A small-molecule ligand and the protein it binds are described below.
Small molecule (SMILES): C[C@@H]1OC[C@@H](O)[C@H](O[C@@H]2O[C@H](CO)[C@@H](O)[C@H](O)[C@H]2O)[C@@H]1O

Binding-site contacts:
Ligand atom C4 contacts residue CYS66 of chain 1.A at 4.2 Å (hydrophobic).
Ligand atom O3 contacts residue CYS66 of chain 1.A at 3.4 Å.
Ligand atom O3 contacts residue THR65 of chain 1.A at 4.1 Å.
Ligand atom O2 contacts residue THR65 of chain 1.A at 4.3 Å.
Ligand atom C6 contacts residue THR65 of chain 1.A at 4.2 Å.
Ligand atom O3 contacts residue CYS106 of chain 1.A at 4.1 Å.
Ligand atom C2 contacts residue CYS66 of chain 1.A at 4.1 Å (hydrophobic).
Ligand atom O4 contacts residue THR65 of chain 1.A at 4.4 Å.
Ligand atom C6 contacts residue CYS66 of chain 1.A at 4.3 Å (hydrophobic).
Ligand atom O2 contacts residue THR65 of chain 1.A at 2.6 Å (h-bond).
Ligand atom C3 contacts residue CYS106 of chain 1.A at 4.4 Å (hydrophobic).
Ligand atom C5 contacts residue CYS66 of chain 1.A at 3.9 Å (hydrophobic).
Ligand atom C4 contacts residue THR65 of chain 1.A at 3.4 Å.
Ligand atom C1 contacts residue THR65 of chain 1.A at 1.4 Å.
Ligand atom C5 contacts residue THR65 of chain 1.A at 2.9 Å.
Ligand atom C3 contacts residue CYS66 of chain 1.A at 4.3 Å (hydrophobic).
Ligand atom O4 contacts residue CYS106 of chain 1.A at 4.4 Å.
Ligand atom O5 contacts residue THR65 of chain 1.A at 2.4 Å (h-bond).
Ligand atom C4 contacts residue CYS106 of chain 1.A at 3.8 Å (hydrophobic).
Ligand atom C2 contacts residue THR65 of chain 1.A at 2.2 Å.
Ligand atom C3 contacts residue THR65 of chain 1.A at 2.8 Å.

Sequence of chain 1.A:
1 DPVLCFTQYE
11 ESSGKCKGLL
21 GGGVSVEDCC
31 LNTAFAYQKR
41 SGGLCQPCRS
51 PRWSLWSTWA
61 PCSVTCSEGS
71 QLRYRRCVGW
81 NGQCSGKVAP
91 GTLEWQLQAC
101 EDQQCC